Binding-site contacts:
Ligand atom C2 contacts residue NAG1 of chain 1.BA at 3.8 Å.
Ligand atom C5 contacts residue NAG1 of chain 1.BA at 3.9 Å.
Ligand atom O1 contacts residue NAG1 of chain 1.BA at 4.2 Å.
Ligand atom O3 contacts residue NAG1 of chain 1.BA at 3.6 Å.
Ligand atom C1 contacts residue NAG1 of chain 1.BA at 3.2 Å.
Ligand atom O4 contacts residue NAG1 of chain 1.BA at 4.2 Å.
Ligand atom C3 contacts residue NAG1 of chain 1.BA at 3.1 Å.
Ligand atom O5 contacts residue NAG1 of chain 1.BA at 4.0 Å.
Ligand atom C4 contacts residue NAG1 of chain 1.BA at 4.1 Å.

The small molecule below binds the protein below.
Small molecule (SMILES): OC[C@H]1O[C@@H](O)[C@@H](O)[C@@H](O)[C@@H]1O